This protein binds this small molecule.
Small molecule (SMILES): CC(=O)C(=O)O

Sequence of chain 1.A:
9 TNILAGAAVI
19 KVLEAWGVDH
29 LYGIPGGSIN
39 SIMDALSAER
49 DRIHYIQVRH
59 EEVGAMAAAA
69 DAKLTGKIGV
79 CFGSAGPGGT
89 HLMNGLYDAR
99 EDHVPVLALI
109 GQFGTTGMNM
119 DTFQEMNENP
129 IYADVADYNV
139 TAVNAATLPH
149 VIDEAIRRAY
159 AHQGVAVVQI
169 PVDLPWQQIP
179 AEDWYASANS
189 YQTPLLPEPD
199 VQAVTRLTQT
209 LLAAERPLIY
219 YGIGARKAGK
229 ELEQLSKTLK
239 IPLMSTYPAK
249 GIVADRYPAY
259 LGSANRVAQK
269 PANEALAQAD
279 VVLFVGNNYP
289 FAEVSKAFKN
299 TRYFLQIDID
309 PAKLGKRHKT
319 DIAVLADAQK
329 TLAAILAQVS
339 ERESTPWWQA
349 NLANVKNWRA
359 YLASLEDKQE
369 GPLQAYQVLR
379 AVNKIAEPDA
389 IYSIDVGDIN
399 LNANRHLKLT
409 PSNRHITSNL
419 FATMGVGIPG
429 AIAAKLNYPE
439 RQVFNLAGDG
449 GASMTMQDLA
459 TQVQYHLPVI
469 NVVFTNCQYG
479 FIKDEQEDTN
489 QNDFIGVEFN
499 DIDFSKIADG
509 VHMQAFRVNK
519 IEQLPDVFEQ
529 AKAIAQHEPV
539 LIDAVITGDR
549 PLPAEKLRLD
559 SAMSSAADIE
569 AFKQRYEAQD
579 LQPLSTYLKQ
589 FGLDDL

Binding-site contacts:
Ligand atom O3 contacts residue ARG264 of chain 2.A at 3.5 Å.
Ligand atom O3 contacts residue PHE289 of chain 2.A at 3.9 Å.
Ligand atom CA contacts residue ARG264 of chain 2.A at 4.0 Å.
Ligand atom O contacts residue PHE479 of chain 2.A at 4.3 Å.
Ligand atom O contacts residue GLU483 of chain 2.A at 3.9 Å.
Ligand atom CA contacts residue PHE479 of chain 2.A at 4.0 Å (hydrophobic).
Ligand atom C contacts residue ARG264 of chain 2.A at 3.5 Å.
Ligand atom OXT contacts residue ARG264 of chain 2.A at 3.9 Å.
Ligand atom CB contacts residue FAD1 of chain 2.C at 4.0 Å.
Ligand atom CB contacts residue PHE479 of chain 2.A at 4.1 Å (hydrophobic).
Ligand atom C contacts residue PHE289 of chain 2.A at 4.4 Å (hydrophobic).
Ligand atom CA contacts residue FAD1 of chain 2.C at 4.0 Å.
Ligand atom CA contacts residue ASN263 of chain 2.A at 3.9 Å.
Ligand atom O3 contacts residue VAL265 of chain 2.A at 4.3 Å.
Ligand atom O contacts residue ARG264 of chain 2.A at 3.0 Å (salt-bridge).
Ligand atom OXT contacts residue PHE289 of chain 2.A at 3.9 Å.
Ligand atom C contacts residue ASN263 of chain 2.A at 3.8 Å.
Ligand atom O3 contacts residue FAD1 of chain 2.C at 3.1 Å (h-bond).
Ligand atom CB contacts residue PHE289 of chain 2.A at 3.9 Å (hydrophobic).
Ligand atom O3 contacts residue ASN263 of chain 2.A at 3.5 Å (h-bond).
Ligand atom OXT contacts residue ASN263 of chain 2.A at 3.0 Å (h-bond).
Ligand atom O3 contacts residue PHE479 of chain 2.A at 3.9 Å.
Ligand atom CA contacts residue PHE289 of chain 2.A at 3.9 Å (hydrophobic).
Ligand atom CB contacts residue PHE121 of chain 1.A at 3.3 Å (hydrophobic).

Sequence of chain 2.A:
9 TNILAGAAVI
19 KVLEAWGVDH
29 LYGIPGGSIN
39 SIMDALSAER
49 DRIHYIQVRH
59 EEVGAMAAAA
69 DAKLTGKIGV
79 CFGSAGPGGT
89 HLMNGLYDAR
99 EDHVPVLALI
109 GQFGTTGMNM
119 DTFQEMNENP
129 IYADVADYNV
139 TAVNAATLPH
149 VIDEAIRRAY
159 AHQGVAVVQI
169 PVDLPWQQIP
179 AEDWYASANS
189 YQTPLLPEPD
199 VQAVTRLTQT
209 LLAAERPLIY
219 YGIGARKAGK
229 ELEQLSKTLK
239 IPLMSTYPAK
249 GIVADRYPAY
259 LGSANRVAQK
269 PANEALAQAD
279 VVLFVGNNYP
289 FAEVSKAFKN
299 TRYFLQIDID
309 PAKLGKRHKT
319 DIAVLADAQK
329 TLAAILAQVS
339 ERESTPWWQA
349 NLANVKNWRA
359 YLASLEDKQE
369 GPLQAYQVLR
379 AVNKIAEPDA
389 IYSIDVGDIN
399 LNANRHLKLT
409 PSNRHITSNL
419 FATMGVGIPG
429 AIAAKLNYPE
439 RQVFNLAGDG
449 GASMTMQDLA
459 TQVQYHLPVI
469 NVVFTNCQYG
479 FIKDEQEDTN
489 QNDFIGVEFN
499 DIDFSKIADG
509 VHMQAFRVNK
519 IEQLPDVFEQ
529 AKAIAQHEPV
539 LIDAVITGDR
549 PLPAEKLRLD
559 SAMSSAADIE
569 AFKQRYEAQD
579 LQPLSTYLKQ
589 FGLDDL